Sequence of chain 1.A:
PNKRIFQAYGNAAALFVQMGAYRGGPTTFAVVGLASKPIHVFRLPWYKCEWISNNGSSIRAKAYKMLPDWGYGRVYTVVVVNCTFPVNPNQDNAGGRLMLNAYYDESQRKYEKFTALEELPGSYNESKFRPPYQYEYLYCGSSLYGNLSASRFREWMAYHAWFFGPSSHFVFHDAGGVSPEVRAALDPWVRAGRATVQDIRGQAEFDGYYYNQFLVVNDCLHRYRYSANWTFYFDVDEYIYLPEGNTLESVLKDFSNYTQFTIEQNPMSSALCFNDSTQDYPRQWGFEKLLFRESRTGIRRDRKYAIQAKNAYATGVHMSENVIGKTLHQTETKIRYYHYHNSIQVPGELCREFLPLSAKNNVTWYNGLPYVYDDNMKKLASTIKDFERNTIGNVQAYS

This small molecule binds to this protein.
Small molecule (SMILES): CC(=O)N[C@@H]1[C@@H](O)[C@H](O)[C@@H](CO)O[C@H]1O

Binding-site contacts:
Ligand atom O7 contacts residue ASN282 of chain 1.A at 3.6 Å.
Ligand atom C2 contacts residue ASN282 of chain 1.A at 2.4 Å.
Ligand atom C7 contacts residue ASN282 of chain 1.A at 3.5 Å.
Ligand atom C5 contacts residue MAN4 of chain 1.D at 4.4 Å.
Ligand atom C1 contacts residue LYS351 of chain 1.A at 4.3 Å.
Ligand atom O6 contacts residue GLY350 of chain 1.A at 4.2 Å.
Ligand atom O5 contacts residue ASN282 of chain 1.A at 2.4 Å (h-bond).
Ligand atom C5 contacts residue LYS351 of chain 1.A at 3.9 Å.
Ligand atom C1 contacts residue ASN282 of chain 1.A at 1.4 Å.
Ligand atom N2 contacts residue ASN282 of chain 1.A at 2.9 Å (h-bond).
Ligand atom C5 contacts residue ASN282 of chain 1.A at 3.7 Å.
Ligand atom C6 contacts residue LYS351 of chain 1.A at 3.7 Å.
Ligand atom C7 contacts residue LYS351 of chain 1.A at 4.4 Å.
Ligand atom O7 contacts residue LYS351 of chain 1.A at 3.4 Å (salt-bridge).
Ligand atom O6 contacts residue MAN4 of chain 1.D at 2.6 Å (h-bond).
Ligand atom C6 contacts residue MAN4 of chain 1.D at 3.9 Å.
Ligand atom C3 contacts residue ASN282 of chain 1.A at 3.8 Å.
Ligand atom C4 contacts residue ASN282 of chain 1.A at 4.2 Å.
Ligand atom O5 contacts residue LYS351 of chain 1.A at 3.5 Å.
Ligand atom C2 contacts residue LYS351 of chain 1.A at 3.9 Å.
Ligand atom C4 contacts residue LYS351 of chain 1.A at 3.8 Å.